A protein and the small-molecule ligand that binds it are described below.
Small molecule (SMILES): C[C@H](O)[C@H](N)[C@@H]1O[C@](O)(C(=O)O)C[C@H](O)[C@@H]1N

Sequence of chain 1.U:
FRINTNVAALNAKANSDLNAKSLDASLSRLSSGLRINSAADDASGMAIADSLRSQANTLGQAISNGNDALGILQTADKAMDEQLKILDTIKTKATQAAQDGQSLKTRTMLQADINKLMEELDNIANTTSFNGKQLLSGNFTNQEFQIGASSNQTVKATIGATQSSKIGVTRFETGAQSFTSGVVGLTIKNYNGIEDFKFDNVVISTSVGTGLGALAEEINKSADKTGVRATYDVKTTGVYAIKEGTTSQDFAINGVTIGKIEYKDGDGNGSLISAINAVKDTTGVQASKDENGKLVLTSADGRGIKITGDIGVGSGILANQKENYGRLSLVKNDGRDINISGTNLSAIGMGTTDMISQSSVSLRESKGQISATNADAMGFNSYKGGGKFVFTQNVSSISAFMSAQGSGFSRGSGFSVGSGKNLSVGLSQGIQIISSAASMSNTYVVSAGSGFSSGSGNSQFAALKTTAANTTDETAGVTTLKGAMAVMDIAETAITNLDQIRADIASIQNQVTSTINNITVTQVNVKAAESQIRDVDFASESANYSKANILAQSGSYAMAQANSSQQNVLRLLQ

Binding-site contacts:
Ligand atom C8 contacts residue ASN396 of chain 1.U at 3.4 Å.
Ligand atom O1A contacts residue THR394 of chain 1.U at 2.2 Å (h-bond).
Ligand atom C4 contacts residue THR394 of chain 1.U at 3.9 Å.
Ligand atom C5 contacts residue THR394 of chain 1.U at 4.3 Å.
Ligand atom C8 contacts residue THR394 of chain 1.U at 3.7 Å.
Ligand atom O8 contacts residue GLN395 of chain 1.U at 4.3 Å.
Ligand atom O8 contacts residue THR394 of chain 1.U at 2.5 Å (h-bond).
Ligand atom C6 contacts residue THR394 of chain 1.U at 3.5 Å.
Ligand atom O1B contacts residue THR394 of chain 1.U at 2.5 Å (h-bond).
Ligand atom O8 contacts residue ASN396 of chain 1.U at 3.3 Å (h-bond).
Ligand atom C9 contacts residue ASN396 of chain 1.U at 4.2 Å.
Ligand atom C1 contacts residue THR394 of chain 1.U at 1.7 Å.
Ligand atom O1B contacts residue ALA439 of chain 1.U at 4.3 Å.
Ligand atom O6 contacts residue THR394 of chain 1.U at 2.4 Å (h-bond).
Ligand atom C7 contacts residue THR394 of chain 1.U at 4.3 Å.
Ligand atom C2 contacts residue THR394 of chain 1.U at 1.4 Å.
Ligand atom O8 contacts residue ALA439 of chain 1.U at 4.3 Å.
Ligand atom C3 contacts residue THR394 of chain 1.U at 2.7 Å.
Ligand atom C9 contacts residue ALA439 of chain 1.U at 4.4 Å (hydrophobic).
Ligand atom O4 contacts residue THR394 of chain 1.U at 4.2 Å.